Binding-site contacts:
Ligand atom O1 contacts residue PRO228 of chain 2.B at 3.6 Å.
Ligand atom C3 contacts residue LYS151 of chain 2.B at 4.3 Å.
Ligand atom C2 contacts residue TRP317 of chain 2.B at 3.7 Å (hydrophobic).
Ligand atom C6 contacts residue TYR386 of chain 2.B at 3.8 Å (hydrophobic).
Ligand atom O6 contacts residue PRO382 of chain 2.B at 3.7 Å.
Ligand atom O3 contacts residue PRO382 of chain 2.B at 3.7 Å.
Ligand atom C2 contacts residue GLN226 of chain 2.B at 3.9 Å.
Ligand atom O3 contacts residue GLN226 of chain 2.B at 4.3 Å.
Ligand atom C2 contacts residue TRP317 of chain 2.B at 4.2 Å (hydrophobic).
Ligand atom O4 contacts residue LYS151 of chain 2.B at 2.7 Å (salt-bridge).
Ligand atom C1 contacts residue TRP317 of chain 2.B at 3.6 Å (hydrophobic).
Ligand atom C2 contacts residue GLN226 of chain 2.B at 4.4 Å.
Ligand atom O2 contacts residue GLN226 of chain 2.B at 4.0 Å.
Ligand atom O5 contacts residue PRO382 of chain 2.B at 4.4 Å.
Ligand atom C4 contacts residue LYS151 of chain 2.B at 3.6 Å.
Ligand atom C3 contacts residue PRO382 of chain 2.B at 4.2 Å (hydrophobic).
Ligand atom O2 contacts residue TRP317 of chain 2.B at 3.7 Å.
Ligand atom C4 contacts residue PRO382 of chain 2.B at 4.1 Å (hydrophobic).
Ligand atom C5 contacts residue TRP317 of chain 2.B at 4.0 Å (hydrophobic).
Ligand atom O5 contacts residue TRP317 of chain 2.B at 3.2 Å.
Ligand atom O3 contacts residue LYS151 of chain 2.B at 3.3 Å.
Ligand atom O5 contacts residue TRP317 of chain 2.B at 3.8 Å.
Ligand atom C1 contacts residue TRP317 of chain 2.B at 3.8 Å (hydrophobic).
Ligand atom C3 contacts residue GLN226 of chain 2.B at 4.1 Å.
Ligand atom O6 contacts residue GLU384 of chain 2.B at 3.7 Å.
Ligand atom O6 contacts residue VAL383 of chain 2.B at 3.4 Å.
Ligand atom O1 contacts residue TRP317 of chain 2.B at 4.1 Å.
Ligand atom O3 contacts residue GLN226 of chain 2.B at 4.3 Å.
Ligand atom O6 contacts residue TRP317 of chain 2.B at 3.4 Å.
Ligand atom O1 contacts residue GLN226 of chain 2.B at 4.5 Å.
Ligand atom C2 contacts residue PRO382 of chain 2.B at 4.1 Å (hydrophobic).
Ligand atom O6 contacts residue TYR386 of chain 2.B at 4.3 Å.
Ligand atom C1 contacts residue GLN226 of chain 2.B at 3.6 Å.
Ligand atom C6 contacts residue GLU384 of chain 2.B at 4.3 Å.
Ligand atom O2 contacts residue GLN226 of chain 2.B at 2.8 Å (h-bond).
Ligand atom C6 contacts residue TRP317 of chain 2.B at 3.7 Å (hydrophobic).

This small molecule binds to this protein.
Small molecule (SMILES): OC[C@H]1O[C@@](CO)(O[C@H]2O[C@H](CO)[C@@H](O)[C@H](O)[C@H]2O)[C@@H](O)[C@@H]1O

Sequence of chain 2.B:
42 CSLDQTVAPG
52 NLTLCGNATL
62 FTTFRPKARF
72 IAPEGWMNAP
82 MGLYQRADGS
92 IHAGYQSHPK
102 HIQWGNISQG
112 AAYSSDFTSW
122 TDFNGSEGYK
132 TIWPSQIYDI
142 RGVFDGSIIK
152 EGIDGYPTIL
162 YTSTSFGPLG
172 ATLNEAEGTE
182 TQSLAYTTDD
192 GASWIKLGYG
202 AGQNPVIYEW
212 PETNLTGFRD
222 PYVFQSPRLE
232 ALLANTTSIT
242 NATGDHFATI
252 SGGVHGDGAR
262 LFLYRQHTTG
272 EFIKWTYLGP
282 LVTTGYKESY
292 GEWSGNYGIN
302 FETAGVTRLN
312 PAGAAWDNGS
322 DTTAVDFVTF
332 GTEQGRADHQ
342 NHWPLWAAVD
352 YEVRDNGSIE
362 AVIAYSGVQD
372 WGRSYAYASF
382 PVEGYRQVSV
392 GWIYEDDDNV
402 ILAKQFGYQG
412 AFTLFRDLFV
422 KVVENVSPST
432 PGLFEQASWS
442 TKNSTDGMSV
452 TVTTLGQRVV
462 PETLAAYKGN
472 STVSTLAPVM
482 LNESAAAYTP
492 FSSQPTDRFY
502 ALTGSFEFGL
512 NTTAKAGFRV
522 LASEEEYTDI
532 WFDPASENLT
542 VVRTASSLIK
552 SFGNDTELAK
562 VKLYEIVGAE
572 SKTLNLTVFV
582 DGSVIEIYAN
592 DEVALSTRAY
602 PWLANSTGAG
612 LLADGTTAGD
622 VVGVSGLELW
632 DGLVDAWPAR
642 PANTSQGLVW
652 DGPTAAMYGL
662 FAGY